Binding-site contacts:
Ligand atom N7 contacts residue HIS630 of chain 2.O at 3.6 Å.
Ligand atom O4' contacts residue PRO631 of chain 2.O at 4.1 Å.
Ligand atom C4 contacts residue PRO419 of chain 2.O at 4.0 Å (hydrophobic).
Ligand atom N3 contacts residue PRO419 of chain 2.O at 4.2 Å.
Ligand atom C2' contacts residue PRO419 of chain 2.O at 4.0 Å (hydrophobic).
Ligand atom C5 contacts residue PRO631 of chain 2.O at 4.1 Å (hydrophobic).
Ligand atom C2 contacts residue PRO419 of chain 2.O at 4.2 Å (hydrophobic).
Ligand atom N9 contacts residue HIS630 of chain 2.O at 3.8 Å.
Ligand atom C5 contacts residue SER632 of chain 2.O at 4.4 Å.
Ligand atom P contacts residue PHE629 of chain 2.O at 4.4 Å.
Ligand atom O2P contacts residue PRO631 of chain 2.O at 3.8 Å.
Ligand atom C1' contacts residue HIS630 of chain 2.O at 3.8 Å.
Ligand atom C8 contacts residue ASP609 of chain 2.O at 4.4 Å.
Ligand atom N1 contacts residue VAL418 of chain 2.O at 3.8 Å.
Ligand atom N1 contacts residue PRO419 of chain 2.O at 4.2 Å.
Ligand atom O5' contacts residue PRO631 of chain 2.O at 4.0 Å.
Ligand atom O2P contacts residue PHE629 of chain 2.O at 3.4 Å (h-bond).
Ligand atom C2 contacts residue PRO631 of chain 2.O at 4.3 Å (hydrophobic).
Ligand atom C6 contacts residue PRO419 of chain 2.O at 4.3 Å (hydrophobic).
Ligand atom N7 contacts residue ASP609 of chain 2.O at 4.1 Å.
Ligand atom N1 contacts residue GLY639 of chain 2.O at 3.1 Å (h-bond).
Ligand atom N6 contacts residue PRO633 of chain 2.O at 4.2 Å.
Ligand atom N6 contacts residue PRO631 of chain 2.O at 3.8 Å.
Ligand atom C5 contacts residue PRO419 of chain 2.O at 4.2 Å (hydrophobic).
Ligand atom N6 contacts residue GLY639 of chain 2.O at 2.9 Å (h-bond).
Ligand atom N7 contacts residue SER632 of chain 2.O at 3.8 Å.
Ligand atom O4' contacts residue HIS630 of chain 2.O at 4.2 Å.
Ligand atom C6 contacts residue GLY639 of chain 2.O at 3.8 Å.
Ligand atom N6 contacts residue PHE638 of chain 2.O at 3.8 Å.
Ligand atom N9 contacts residue PRO419 of chain 2.O at 4.2 Å.
Ligand atom C8 contacts residue HIS630 of chain 2.O at 3.1 Å.
Ligand atom N6 contacts residue SER632 of chain 2.O at 4.0 Å.
Ligand atom N1 contacts residue PRO631 of chain 2.O at 3.8 Å.
Ligand atom N6 contacts residue VAL418 of chain 2.O at 3.8 Å.
Ligand atom C6 contacts residue PRO631 of chain 2.O at 3.6 Å (hydrophobic).
Ligand atom O5' contacts residue PHE629 of chain 2.O at 3.9 Å.
Ligand atom C2 contacts residue GLY639 of chain 2.O at 3.9 Å.
Ligand atom C6 contacts residue VAL418 of chain 2.O at 4.0 Å (hydrophobic).
Ligand atom N6 contacts residue GLY637 of chain 2.O at 4.0 Å.
Ligand atom O2P contacts residue HIS628 of chain 2.O at 3.8 Å.

Sequence of chain 2.O:
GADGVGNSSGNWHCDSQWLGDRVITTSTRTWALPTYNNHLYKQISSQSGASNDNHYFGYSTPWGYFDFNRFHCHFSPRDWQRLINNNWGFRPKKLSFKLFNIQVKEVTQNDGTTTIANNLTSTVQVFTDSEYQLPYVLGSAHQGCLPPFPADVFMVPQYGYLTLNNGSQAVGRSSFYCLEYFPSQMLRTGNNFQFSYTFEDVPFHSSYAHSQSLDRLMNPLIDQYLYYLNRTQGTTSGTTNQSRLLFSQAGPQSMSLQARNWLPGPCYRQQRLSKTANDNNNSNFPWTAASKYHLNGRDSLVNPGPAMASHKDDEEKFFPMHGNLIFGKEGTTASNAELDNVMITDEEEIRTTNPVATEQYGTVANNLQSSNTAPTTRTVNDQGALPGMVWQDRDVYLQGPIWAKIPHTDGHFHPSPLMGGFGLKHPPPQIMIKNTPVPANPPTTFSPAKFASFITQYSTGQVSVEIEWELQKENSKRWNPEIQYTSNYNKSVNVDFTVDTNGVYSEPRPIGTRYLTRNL

The protein below binds the small molecule below.
Small molecule (SMILES): Nc1ncnc2c1ncn2[C@H]1C[C@H](O)[C@@H](COP(=O)(O)O)O1